A small-molecule ligand and the protein it binds are described below.
Small molecule (SMILES): CC(=O)N[C@H]1[C@H](O[C@H]2[C@H](O)[C@@H](NC(C)=O)CO[C@@H]2CO)O[C@H](CO)[C@@H](O)[C@@H]1O

Sequence of chain 47.E:
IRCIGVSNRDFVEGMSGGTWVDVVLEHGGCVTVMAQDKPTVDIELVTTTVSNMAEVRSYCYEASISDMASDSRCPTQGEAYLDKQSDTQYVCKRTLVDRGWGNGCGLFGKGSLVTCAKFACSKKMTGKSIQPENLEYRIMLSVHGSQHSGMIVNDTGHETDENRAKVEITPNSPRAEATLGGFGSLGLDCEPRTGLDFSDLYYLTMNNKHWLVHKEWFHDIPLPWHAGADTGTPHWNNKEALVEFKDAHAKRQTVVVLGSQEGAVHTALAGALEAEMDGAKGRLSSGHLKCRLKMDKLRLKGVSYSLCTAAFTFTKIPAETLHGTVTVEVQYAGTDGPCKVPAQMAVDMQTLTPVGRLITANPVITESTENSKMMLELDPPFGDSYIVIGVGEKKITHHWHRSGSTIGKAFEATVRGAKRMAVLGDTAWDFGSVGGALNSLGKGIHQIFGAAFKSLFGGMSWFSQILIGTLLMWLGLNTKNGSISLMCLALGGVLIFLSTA

Binding-site contacts:
Ligand atom N2 contacts residue THR156 of chain 47.E at 3.2 Å.
Ligand atom C7 contacts residue ASN154 of chain 47.E at 3.7 Å.
Ligand atom C2 contacts residue THR156 of chain 47.E at 3.9 Å.
Ligand atom O7 contacts residue THR156 of chain 47.E at 4.5 Å.
Ligand atom C8 contacts residue ASN154 of chain 47.E at 4.5 Å.
Ligand atom O5 contacts residue ASN154 of chain 47.E at 3.8 Å.
Ligand atom C2 contacts residue ASN154 of chain 47.E at 4.1 Å.
Ligand atom C1 contacts residue ASN154 of chain 47.E at 3.1 Å.
Ligand atom C1 contacts residue THR156 of chain 47.E at 3.6 Å.
Ligand atom O5 contacts residue MET151 of chain 47.E at 4.2 Å.
Ligand atom O6 contacts residue MET151 of chain 47.E at 3.5 Å.
Ligand atom C7 contacts residue THR156 of chain 47.E at 3.6 Å.
Ligand atom N2 contacts residue ASN154 of chain 47.E at 4.0 Å.
Ligand atom O7 contacts residue ASN154 of chain 47.E at 3.2 Å (h-bond).
Ligand atom C3 contacts residue THR156 of chain 47.E at 4.4 Å.
Ligand atom C8 contacts residue THR156 of chain 47.E at 3.7 Å.